A protein and the small-molecule ligand that binds it are described below.
Small molecule (SMILES): O=C1CC[C@H](N2C(=O)c3ccccc3C2=O)C(=O)N1

Binding-site contacts:
Ligand atom O05 contacts residue PHE86 of chain 1.E at 3.3 Å.
Ligand atom C08 contacts residue TRP64 of chain 1.E at 3.8 Å (hydrophobic).
Ligand atom O18 contacts residue TRP64 of chain 1.E at 4.3 Å.
Ligand atom C07 contacts residue TRP84 of chain 1.E at 3.5 Å (hydrophobic).
Ligand atom C07 contacts residue TRP70 of chain 1.E at 3.6 Å (hydrophobic).
Ligand atom O16 contacts residue HIS62 of chain 1.E at 4.0 Å.
Ligand atom C06 contacts residue TRP70 of chain 1.E at 3.5 Å (hydrophobic).
Ligand atom O05 contacts residue TRP70 of chain 1.E at 3.4 Å.
Ligand atom C04 contacts residue TRP70 of chain 1.E at 3.5 Å (hydrophobic).
Ligand atom O16 contacts residue VAL61 of chain 1.E at 3.9 Å.
Ligand atom N03 contacts residue SER63 of chain 1.E at 4.0 Å.
Ligand atom O05 contacts residue SER63 of chain 1.E at 3.4 Å.
Ligand atom O16 contacts residue TRP70 of chain 1.E at 3.5 Å.
Ligand atom C06 contacts residue PHE86 of chain 1.E at 4.2 Å (hydrophobic).
Ligand atom C06 contacts residue TRP84 of chain 1.E at 3.7 Å (hydrophobic).
Ligand atom C02 contacts residue TRP64 of chain 1.E at 3.4 Å (hydrophobic).
Ligand atom N03 contacts residue HIS62 of chain 1.E at 2.9 Å (h-bond).
Ligand atom O01 contacts residue TRP64 of chain 1.E at 3.1 Å (h-bond).
Ligand atom C04 contacts residue HIS62 of chain 1.E at 3.8 Å.
Ligand atom O05 contacts residue TRP64 of chain 1.E at 3.0 Å (h-bond).
Ligand atom C02 contacts residue HIS62 of chain 1.E at 3.6 Å.
Ligand atom O01 contacts residue HIS62 of chain 1.E at 3.5 Å (h-bond).
Ligand atom O18 contacts residue TRP84 of chain 1.E at 3.7 Å.
Ligand atom C06 contacts residue TRP64 of chain 1.E at 4.4 Å (hydrophobic).
Ligand atom N03 contacts residue VAL61 of chain 1.E at 4.4 Å.
Ligand atom C04 contacts residue SER63 of chain 1.E at 4.1 Å.
Ligand atom C4 contacts residue TRP70 of chain 1.E at 4.3 Å (hydrophobic).
Ligand atom C04 contacts residue PHE86 of chain 1.E at 4.2 Å (hydrophobic).
Ligand atom C04 contacts residue TRP64 of chain 1.E at 3.6 Å (hydrophobic).
Ligand atom N03 contacts residue TRP64 of chain 1.E at 3.2 Å (h-bond).
Ligand atom O05 contacts residue HIS62 of chain 1.E at 3.9 Å.
Ligand atom N03 contacts residue TRP70 of chain 1.E at 4.1 Å.
Ligand atom C08 contacts residue TRP84 of chain 1.E at 4.3 Å (hydrophobic).

Sequence of chain 1.E:
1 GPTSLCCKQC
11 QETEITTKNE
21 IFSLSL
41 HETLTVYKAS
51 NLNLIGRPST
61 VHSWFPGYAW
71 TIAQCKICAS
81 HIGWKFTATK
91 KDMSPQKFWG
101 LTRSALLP